Sequence of chain 1.A:
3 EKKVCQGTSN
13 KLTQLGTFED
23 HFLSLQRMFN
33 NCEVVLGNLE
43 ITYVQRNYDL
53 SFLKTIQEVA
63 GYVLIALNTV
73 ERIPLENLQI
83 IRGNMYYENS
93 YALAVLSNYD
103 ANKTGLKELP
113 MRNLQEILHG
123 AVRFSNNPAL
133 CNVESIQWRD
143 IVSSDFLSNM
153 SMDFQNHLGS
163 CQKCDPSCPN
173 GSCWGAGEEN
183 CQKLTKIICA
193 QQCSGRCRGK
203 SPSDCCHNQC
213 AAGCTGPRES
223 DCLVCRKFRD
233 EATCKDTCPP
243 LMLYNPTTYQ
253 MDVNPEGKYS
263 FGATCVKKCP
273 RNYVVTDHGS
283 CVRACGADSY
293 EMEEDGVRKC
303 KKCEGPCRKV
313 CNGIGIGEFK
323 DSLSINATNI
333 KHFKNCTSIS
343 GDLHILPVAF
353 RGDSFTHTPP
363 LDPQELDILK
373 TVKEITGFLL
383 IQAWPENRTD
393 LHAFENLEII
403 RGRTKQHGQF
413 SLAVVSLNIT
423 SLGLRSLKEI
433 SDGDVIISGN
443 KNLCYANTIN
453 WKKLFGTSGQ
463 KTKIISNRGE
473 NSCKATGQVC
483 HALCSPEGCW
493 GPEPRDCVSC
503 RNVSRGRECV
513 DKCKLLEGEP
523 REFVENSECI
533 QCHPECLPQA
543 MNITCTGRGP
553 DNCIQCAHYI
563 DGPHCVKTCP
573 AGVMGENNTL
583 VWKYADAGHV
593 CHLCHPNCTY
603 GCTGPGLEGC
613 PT

Binding-site contacts:
Ligand atom C2 contacts residue SER324 of chain 1.A at 3.8 Å.
Ligand atom C7 contacts residue ASN328 of chain 1.A at 3.1 Å.
Ligand atom O6 contacts residue SER324 of chain 1.A at 2.5 Å (h-bond).
Ligand atom O3 contacts residue SER324 of chain 1.A at 4.1 Å.
Ligand atom N2 contacts residue ASN328 of chain 1.A at 3.2 Å (h-bond).
Ligand atom C2 contacts residue ASP323 of chain 1.A at 3.7 Å.
Ligand atom C1 contacts residue ASN328 of chain 1.A at 1.4 Å.
Ligand atom C6 contacts residue ASP323 of chain 1.A at 3.2 Å.
Ligand atom C8 contacts residue VAL350 of chain 1.A at 4.0 Å (hydrophobic).
Ligand atom C8 contacts residue ASP355 of chain 1.A at 4.0 Å.
Ligand atom O2 contacts residue ASP323 of chain 1.A at 3.4 Å.
Ligand atom C5 contacts residue SER324 of chain 1.A at 3.7 Å.
Ligand atom N2 contacts residue THR358 of chain 1.A at 3.5 Å (h-bond).
Ligand atom C8 contacts residue THR358 of chain 1.A at 3.7 Å.
Ligand atom C3 contacts residue THR358 of chain 1.A at 4.1 Å.
Ligand atom O6 contacts residue ASN331 of chain 1.A at 3.5 Å (h-bond).
Ligand atom O3 contacts residue THR358 of chain 1.A at 3.5 Å.
Ligand atom C8 contacts residue ASN328 of chain 1.A at 3.6 Å.
Ligand atom C6 contacts residue SER324 of chain 1.A at 3.7 Å.
Ligand atom C2 contacts residue ASN328 of chain 1.A at 2.6 Å.
Ligand atom C5 contacts residue THR330 of chain 1.A at 3.9 Å.
Ligand atom O6 contacts residue THR358 of chain 1.A at 3.7 Å.
Ligand atom C5 contacts residue ASN328 of chain 1.A at 3.6 Å.
Ligand atom O5 contacts residue ASP323 of chain 1.A at 3.9 Å.
Ligand atom O7 contacts residue LEU325 of chain 1.A at 3.2 Å (h-bond).
Ligand atom O5 contacts residue SER324 of chain 1.A at 3.5 Å (h-bond).
Ligand atom C7 contacts residue THR358 of chain 1.A at 4.0 Å.
Ligand atom N2 contacts residue THR360 of chain 1.A at 3.8 Å.
Ligand atom C6 contacts residue ASN331 of chain 1.A at 3.5 Å.
Ligand atom C5 contacts residue ASP323 of chain 1.A at 3.5 Å.
Ligand atom C5 contacts residue ASN331 of chain 1.A at 3.7 Å.
Ligand atom C1 contacts residue ASN331 of chain 1.A at 3.5 Å.
Ligand atom O5 contacts residue ASN331 of chain 1.A at 2.6 Å (h-bond).
Ligand atom O7 contacts residue ASN328 of chain 1.A at 3.2 Å (h-bond).
Ligand atom C3 contacts residue ASN328 of chain 1.A at 3.9 Å.
Ligand atom O3 contacts residue ASP323 of chain 1.A at 3.9 Å.
Ligand atom O5 contacts residue ASN328 of chain 1.A at 2.2 Å (h-bond).
Ligand atom O7 contacts residue SER326 of chain 1.A at 3.2 Å (h-bond).
Ligand atom C4 contacts residue SER324 of chain 1.A at 3.3 Å.
Ligand atom C3 contacts residue SER324 of chain 1.A at 3.9 Å.

A protein and the small-molecule ligand that binds it are described below.
Small molecule (SMILES): CC(=O)N[C@H]1[C@H](O[C@H]2[C@H](O)[C@@H](NC(C)=O)CO[C@@H]2CO)O[C@H](CO)[C@@H](O[C@@H]2O[C@H](CO)[C@@H](O)[C@H](O)[C@@H]2O)[C@@H]1O